Binding-site contacts:
Ligand atom C contacts residue GLU238 of chain 1.A at 4.1 Å.
Ligand atom CA contacts residue GLU238 of chain 1.A at 3.9 Å.
Ligand atom N contacts residue GLU238 of chain 1.A at 3.2 Å (salt-bridge).
Ligand atom CB contacts residue LEU235 of chain 1.A at 3.5 Å (hydrophobic).
Ligand atom CB contacts residue GLU238 of chain 1.A at 3.3 Å.
Ligand atom CD2 contacts residue MET239 of chain 1.A at 3.2 Å (hydrophobic).
Ligand atom N contacts residue LEU235 of chain 1.A at 3.9 Å.
Ligand atom CD1 contacts residue MET239 of chain 1.A at 4.1 Å (hydrophobic).
Ligand atom CA contacts residue LYS58 of chain 1.A at 3.9 Å.
Ligand atom O contacts residue LYS58 of chain 1.A at 2.8 Å (salt-bridge).
Ligand atom CE2 contacts residue VAL51 of chain 1.A at 3.9 Å (hydrophobic).
Ligand atom CG contacts residue MET239 of chain 1.A at 4.0 Å (hydrophobic).
Ligand atom CD1 contacts residue LEU75 of chain 1.A at 3.6 Å (hydrophobic).
Ligand atom CD2 contacts residue GLU76 of chain 1.A at 3.9 Å.
Ligand atom N contacts residue LYS58 of chain 1.A at 4.1 Å.
Ligand atom O contacts residue LYS58 of chain 1.A at 3.8 Å.
Ligand atom N contacts residue GLU238 of chain 1.A at 3.0 Å (salt-bridge).
Ligand atom C contacts residue ILE54 of chain 1.A at 4.2 Å (hydrophobic).
Ligand atom CB contacts residue MET239 of chain 1.A at 4.1 Å (hydrophobic).
Ligand atom CB contacts residue ILE54 of chain 1.A at 3.9 Å (hydrophobic).
Ligand atom CB contacts residue LEU68 of chain 1.A at 3.3 Å (hydrophobic).
Ligand atom CD2 contacts residue ILE54 of chain 1.A at 3.8 Å (hydrophobic).
Ligand atom CA contacts residue GLU238 of chain 1.A at 3.6 Å.
Ligand atom CD1 contacts residue GLN71 of chain 1.A at 4.0 Å.
Ligand atom O contacts residue ILE54 of chain 1.A at 4.0 Å.
Ligand atom O contacts residue LYS58 of chain 1.A at 3.0 Å (salt-bridge).
Ligand atom CA contacts residue GLU238 of chain 1.A at 4.1 Å.
Ligand atom C contacts residue LYS58 of chain 1.A at 3.9 Å.
Ligand atom CD2 contacts residue VAL72 of chain 1.A at 3.5 Å (hydrophobic).
Ligand atom CD2 contacts residue LEU68 of chain 1.A at 4.2 Å (hydrophobic).
Ligand atom C contacts residue GLU238 of chain 1.A at 4.0 Å.
Ligand atom CD1 contacts residue LEU68 of chain 1.A at 3.7 Å (hydrophobic).
Ligand atom C contacts residue LYS58 of chain 1.A at 3.6 Å.
Ligand atom C contacts residue LYS58 of chain 1.A at 3.7 Å.
Ligand atom CD1 contacts residue ILE54 of chain 1.A at 3.5 Å (hydrophobic).
Ligand atom CG contacts residue LEU68 of chain 1.A at 4.1 Å (hydrophobic).
Ligand atom CD2 contacts residue LEU75 of chain 1.A at 4.2 Å (hydrophobic).
Ligand atom CB contacts residue GLU238 of chain 1.A at 3.3 Å.
Ligand atom CD1 contacts residue VAL72 of chain 1.A at 3.6 Å (hydrophobic).
Ligand atom CD2 contacts residue GLN71 of chain 1.A at 4.0 Å.

The small molecule below binds the protein below.
Small molecule (SMILES): CC(C)C[C@H](NC(=O)[C@H](C)NC(=O)[C@@H](N)CC(N)=O)C(=O)N[C@@H](CC(C)C)C(=O)N[C@@H](C)C(=O)N[C@@H](Cc1ccc(O)cc1)C(=O)N[C@@H](CC(C)C)C(=O)N[C@@H](CC(C)C)C(=O)N[C@H](CO)CC(=O)O

Sequence of chain 1.A:
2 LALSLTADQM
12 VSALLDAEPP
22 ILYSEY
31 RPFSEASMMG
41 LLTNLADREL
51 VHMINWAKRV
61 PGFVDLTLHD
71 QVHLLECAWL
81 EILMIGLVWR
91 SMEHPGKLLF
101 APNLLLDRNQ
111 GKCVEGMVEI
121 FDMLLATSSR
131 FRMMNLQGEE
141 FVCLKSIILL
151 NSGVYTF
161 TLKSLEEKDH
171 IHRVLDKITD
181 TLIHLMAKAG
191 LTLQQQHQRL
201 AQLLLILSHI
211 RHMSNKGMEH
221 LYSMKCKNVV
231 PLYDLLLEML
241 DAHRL